Binding-site contacts:
Ligand atom C7 contacts residue ASN715 of chain 1.K at 3.5 Å.
Ligand atom O7 contacts residue GLN1069 of chain 1.K at 3.9 Å.
Ligand atom O5 contacts residue ASN715 of chain 1.K at 2.4 Å (h-bond).
Ligand atom C5 contacts residue ASN715 of chain 1.K at 3.7 Å.
Ligand atom C6 contacts residue GLN924 of chain 1.K at 4.4 Å.
Ligand atom C1 contacts residue ASN715 of chain 1.K at 1.5 Å.
Ligand atom C3 contacts residue ASN715 of chain 1.K at 3.8 Å.
Ligand atom C2 contacts residue ASN715 of chain 1.K at 2.5 Å.
Ligand atom C5 contacts residue LEU920 of chain 1.K at 4.2 Å (hydrophobic).
Ligand atom C4 contacts residue ASN715 of chain 1.K at 4.3 Å.
Ligand atom N2 contacts residue ASN715 of chain 1.K at 2.9 Å (h-bond).
Ligand atom O4 contacts residue LEU920 of chain 1.K at 4.1 Å.
Ligand atom C1 contacts residue GLN1069 of chain 1.K at 4.2 Å.
Ligand atom O5 contacts residue GLN1069 of chain 1.K at 4.0 Å.
Ligand atom O7 contacts residue ASN715 of chain 1.K at 3.6 Å.
Ligand atom O6 contacts residue GLN924 of chain 1.K at 3.4 Å (h-bond).

This small molecule binds to this protein.
Small molecule (SMILES): CC(=O)N[C@@H]1[C@@H](O)[C@H](O)[C@@H](CO)O[C@H]1O

Sequence of chain 1.K:
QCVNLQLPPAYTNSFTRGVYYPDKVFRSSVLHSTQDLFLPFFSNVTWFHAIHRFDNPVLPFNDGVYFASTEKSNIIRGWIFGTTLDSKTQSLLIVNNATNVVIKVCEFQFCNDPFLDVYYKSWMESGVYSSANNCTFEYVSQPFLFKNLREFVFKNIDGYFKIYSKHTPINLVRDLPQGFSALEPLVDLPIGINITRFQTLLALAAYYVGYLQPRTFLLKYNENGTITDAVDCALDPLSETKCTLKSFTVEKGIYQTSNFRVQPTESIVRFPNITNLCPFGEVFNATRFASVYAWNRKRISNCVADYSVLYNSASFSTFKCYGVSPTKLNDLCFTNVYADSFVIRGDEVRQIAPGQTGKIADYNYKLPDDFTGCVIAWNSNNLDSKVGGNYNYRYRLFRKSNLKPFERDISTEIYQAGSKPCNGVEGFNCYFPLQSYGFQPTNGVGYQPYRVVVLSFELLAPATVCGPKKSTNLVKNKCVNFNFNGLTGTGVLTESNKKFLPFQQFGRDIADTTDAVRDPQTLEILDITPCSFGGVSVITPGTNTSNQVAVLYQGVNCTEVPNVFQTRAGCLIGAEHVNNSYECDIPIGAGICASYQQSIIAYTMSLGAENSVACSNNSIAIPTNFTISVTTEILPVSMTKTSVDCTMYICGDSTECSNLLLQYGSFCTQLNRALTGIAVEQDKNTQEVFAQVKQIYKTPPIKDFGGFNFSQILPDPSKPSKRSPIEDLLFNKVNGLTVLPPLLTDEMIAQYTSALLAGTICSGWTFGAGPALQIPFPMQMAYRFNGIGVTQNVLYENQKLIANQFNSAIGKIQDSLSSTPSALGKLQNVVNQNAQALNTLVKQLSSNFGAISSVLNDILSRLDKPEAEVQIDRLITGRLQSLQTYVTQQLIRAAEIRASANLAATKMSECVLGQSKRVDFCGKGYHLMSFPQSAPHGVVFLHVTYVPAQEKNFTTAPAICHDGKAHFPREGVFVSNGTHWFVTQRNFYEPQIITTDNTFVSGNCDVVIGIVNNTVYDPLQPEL